Sequence of chain 1.I:
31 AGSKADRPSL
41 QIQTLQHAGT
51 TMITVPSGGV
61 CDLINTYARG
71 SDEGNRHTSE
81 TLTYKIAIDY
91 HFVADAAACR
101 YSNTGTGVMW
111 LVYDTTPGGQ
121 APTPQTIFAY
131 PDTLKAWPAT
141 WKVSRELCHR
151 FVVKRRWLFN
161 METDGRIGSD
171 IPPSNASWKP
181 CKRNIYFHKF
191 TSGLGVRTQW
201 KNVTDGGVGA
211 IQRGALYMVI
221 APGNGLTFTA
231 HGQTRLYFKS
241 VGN

Binding-site contacts:
Ligand atom N6 contacts residue PHE190 of chain 1.J at 3.5 Å.
Ligand atom C1' contacts residue ARG155 of chain 1.I at 3.6 Å.
Ligand atom C4 contacts residue PHE190 of chain 1.J at 3.4 Å (hydrophobic).
Ligand atom N4 contacts residue TYR113 of chain 1.I at 3.8 Å.
Ligand atom C7 contacts residue LEU40 of chain 1.J at 3.5 Å (hydrophobic).
Ligand atom P contacts residue ARG145 of chain 1.I at 3.7 Å.
Ligand atom C2' contacts residue LEU40 of chain 1.J at 4.0 Å (hydrophobic).
Ligand atom OP1 contacts residue HIS149 of chain 1.I at 3.1 Å.
Ligand atom C6 contacts residue PHE190 of chain 1.J at 3.3 Å (hydrophobic).
Ligand atom OP1 contacts residue VAL153 of chain 1.I at 3.3 Å.
Ligand atom C3' contacts residue ILE42 of chain 1.J at 3.7 Å (hydrophobic).
Ligand atom P contacts residue TYR237 of chain 1.J at 3.8 Å.
Ligand atom O3' contacts residue VAL153 of chain 1.I at 4.2 Å.
Ligand atom C5 contacts residue PHE190 of chain 1.J at 3.3 Å (hydrophobic).
Ligand atom O3' contacts residue SER39 of chain 1.J at 4.1 Å.
Ligand atom O5' contacts residue HIS149 of chain 1.I at 4.2 Å.
Ligand atom N7 contacts residue PHE190 of chain 1.J at 3.5 Å.
Ligand atom OP2 contacts residue TYR237 of chain 1.J at 2.7 Å (h-bond).
Ligand atom O3' contacts residue TYR237 of chain 1.J at 3.6 Å.
Ligand atom N9 contacts residue PHE190 of chain 1.J at 3.7 Å.
Ligand atom C8 contacts residue PHE190 of chain 1.J at 3.5 Å (hydrophobic).
Ligand atom OP1 contacts residue ARG145 of chain 1.I at 2.3 Å (salt-bridge).
Ligand atom C5' contacts residue ILE42 of chain 1.J at 3.8 Å (hydrophobic).
Ligand atom C2' contacts residue ARG155 of chain 1.I at 3.1 Å.
Ligand atom O4 contacts residue LYS85 of chain 1.J at 3.2 Å (salt-bridge).
Ligand atom OP2 contacts residue ARG235 of chain 1.J at 2.5 Å (salt-bridge).
Ligand atom C2 contacts residue LYS34 of chain 1.I at 3.3 Å.
Ligand atom C2' contacts residue TYR237 of chain 1.J at 4.0 Å (hydrophobic).
Ligand atom OP1 contacts residue ILE42 of chain 1.J at 4.1 Å.
Ligand atom C2' contacts residue LYS154 of chain 1.I at 3.6 Å.
Ligand atom P contacts residue HIS149 of chain 1.I at 3.8 Å.
Ligand atom OP2 contacts residue HIS149 of chain 1.I at 3.3 Å.
Ligand atom N1 contacts residue PHE190 of chain 1.J at 3.7 Å.
Ligand atom N3 contacts residue LYS34 of chain 1.I at 3.3 Å (salt-bridge).
Ligand atom N3 contacts residue PHE190 of chain 1.J at 3.9 Å.
Ligand atom OP2 contacts residue ARG156 of chain 1.I at 3.8 Å.
Ligand atom OP1 contacts residue ARG235 of chain 1.J at 3.1 Å (salt-bridge).
Ligand atom C2 contacts residue PHE190 of chain 1.J at 4.2 Å (hydrophobic).
Ligand atom P contacts residue ARG235 of chain 1.J at 3.3 Å.
Ligand atom C7 contacts residue TYR237 of chain 1.J at 4.1 Å (hydrophobic).

The small molecule below binds the protein below.
Small molecule (SMILES): Cc1cn([C@H]2C[C@H](O[P](=O)(O)OC[C@H]3O[C@@H](n4ccc(N)nc4=O)C[C@@H]3O[P](=O)(O)OC[C@H]3O[C@@H](n4ccc(N)nc4=O)C[C@@H]3O[P](=O)(O)OC[C@H]3O[C@@H](n4ccc(N)nc4=O)C[C@@H]3O[P](=O)(O)OC[C@H]3O[C@@H](n4cnc5c(N)ncnc54)C[C@@H]3O)[C@@H](CO[P](=O)(O)O[C@H]3C[C@H](n4cnc5c(N)ncnc54)O[C@@H]3CO[P](=O)(O)O[C@H]3C[C@H](n4cnc5c(N)ncnc54)O[C@@H]3CO[P](=O)(O)O[C@H]3C[C@H](n4cnc5c(N)ncnc54)O[C@@H]3CO[P](=O)(O)O[C@H]3C[C@H](n4cnc5c(N)ncnc54)O[C@@H]3COP(=O)=O)O2)c(=O)[nH]c1=O

Sequence of chain 1.J:
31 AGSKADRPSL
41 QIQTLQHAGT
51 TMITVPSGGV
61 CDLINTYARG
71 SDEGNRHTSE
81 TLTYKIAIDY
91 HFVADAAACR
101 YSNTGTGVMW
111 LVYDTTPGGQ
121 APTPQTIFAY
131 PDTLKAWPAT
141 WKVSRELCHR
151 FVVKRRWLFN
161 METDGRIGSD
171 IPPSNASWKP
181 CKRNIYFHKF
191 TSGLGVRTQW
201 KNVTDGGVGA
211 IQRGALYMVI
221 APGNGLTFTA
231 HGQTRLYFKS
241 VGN